Binding-site contacts:
Ligand atom C57 contacts residue SER428 of chain 1.A at 4.1 Å.
Ligand atom C31 contacts residue ILE424 of chain 1.A at 4.3 Å (hydrophobic).
Ligand atom C34 contacts residue LEU18 of chain 1.A at 4.4 Å (hydrophobic).
Ligand atom C40 contacts residue LEU18 of chain 1.A at 3.7 Å (hydrophobic).
Ligand atom C18 contacts residue SER428 of chain 1.A at 3.8 Å.
Ligand atom C19 contacts residue LEU503 of chain 1.A at 4.2 Å (hydrophobic).
Ligand atom C4 contacts residue SER428 of chain 1.A at 4.2 Å.
Ligand atom O5 contacts residue MET427 of chain 1.A at 4.3 Å.
Ligand atom O5 contacts residue SER428 of chain 1.A at 4.4 Å.
Ligand atom C18 contacts residue MET427 of chain 1.A at 3.3 Å (hydrophobic).
Ligand atom C19 contacts residue PHE19 of chain 1.A at 4.1 Å (hydrophobic).
Ligand atom C25 contacts residue LEU503 of chain 1.A at 4.2 Å (hydrophobic).
Ligand atom C28 contacts residue LEU18 of chain 1.A at 3.9 Å (hydrophobic).
Ligand atom C37 contacts residue ILE420 of chain 1.A at 4.2 Å (hydrophobic).
Ligand atom C22 contacts residue VAL15 of chain 1.A at 4.3 Å (hydrophobic).
Ligand atom C19 contacts residue VAL15 of chain 1.A at 4.2 Å (hydrophobic).
Ligand atom C37 contacts residue ILE499 of chain 1.A at 4.4 Å (hydrophobic).
Ligand atom C43 contacts residue PHE19 of chain 1.A at 4.3 Å (hydrophobic).
Ligand atom O49 contacts residue VAL15 of chain 1.A at 3.7 Å.
Ligand atom O55 contacts residue ASP12 of chain 1.A at 4.2 Å.
Ligand atom O49 contacts residue MET427 of chain 1.A at 4.0 Å.
Ligand atom O49 contacts residue TRP4 of chain 1.A at 3.5 Å.
Ligand atom C40 contacts residue PHE19 of chain 1.A at 4.2 Å (hydrophobic).
Ligand atom C6 contacts residue SER428 of chain 1.A at 4.3 Å.
Ligand atom C34 contacts residue PHE19 of chain 1.A at 3.9 Å (hydrophobic).
Ligand atom C2 contacts residue MET427 of chain 1.A at 4.4 Å (hydrophobic).
Ligand atom C1 contacts residue TRP4 of chain 1.A at 3.8 Å (hydrophobic).
Ligand atom C22 contacts residue MET427 of chain 1.A at 3.8 Å (hydrophobic).
Ligand atom C43 contacts residue PHE495 of chain 1.A at 4.4 Å (hydrophobic).
Ligand atom C43 contacts residue GLY22 of chain 1.A at 4.2 Å.
Ligand atom C18 contacts residue VAL15 of chain 1.A at 4.3 Å (hydrophobic).
Ligand atom O16 contacts residue VAL15 of chain 1.A at 4.4 Å.
Ligand atom C1 contacts residue MET427 of chain 1.A at 4.1 Å (hydrophobic).
Ligand atom O16 contacts residue MET427 of chain 1.A at 4.0 Å.
Ligand atom O61 contacts residue SER428 of chain 1.A at 3.1 Å (h-bond).
Ligand atom C25 contacts residue PHE19 of chain 1.A at 4.0 Å (hydrophobic).
Ligand atom O7 contacts residue PRO529 of chain 1.A at 4.3 Å.
Ligand atom C28 contacts residue MET427 of chain 1.A at 3.9 Å (hydrophobic).
Ligand atom C6 contacts residue MET427 of chain 1.A at 3.4 Å (hydrophobic).
Ligand atom C19 contacts residue SER428 of chain 1.A at 4.2 Å.

Sequence of chain 1.A:
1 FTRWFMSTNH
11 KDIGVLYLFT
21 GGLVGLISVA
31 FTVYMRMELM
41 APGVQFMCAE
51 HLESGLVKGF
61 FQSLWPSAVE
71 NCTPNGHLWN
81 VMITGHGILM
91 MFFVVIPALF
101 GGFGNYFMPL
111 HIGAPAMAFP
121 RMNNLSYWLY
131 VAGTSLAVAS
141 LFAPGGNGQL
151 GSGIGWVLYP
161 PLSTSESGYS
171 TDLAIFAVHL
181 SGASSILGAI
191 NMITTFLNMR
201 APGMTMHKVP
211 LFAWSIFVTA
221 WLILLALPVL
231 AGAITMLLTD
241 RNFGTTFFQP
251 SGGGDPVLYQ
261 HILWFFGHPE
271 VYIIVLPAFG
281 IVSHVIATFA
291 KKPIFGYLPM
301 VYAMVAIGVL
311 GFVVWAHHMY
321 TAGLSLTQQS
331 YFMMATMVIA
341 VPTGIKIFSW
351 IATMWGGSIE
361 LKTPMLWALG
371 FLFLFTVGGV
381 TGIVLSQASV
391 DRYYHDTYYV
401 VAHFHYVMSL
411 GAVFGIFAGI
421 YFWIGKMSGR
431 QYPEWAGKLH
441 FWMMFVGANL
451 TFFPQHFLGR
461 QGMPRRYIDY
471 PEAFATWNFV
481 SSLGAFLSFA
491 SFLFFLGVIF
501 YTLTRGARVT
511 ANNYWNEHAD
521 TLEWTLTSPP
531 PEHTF

This small molecule binds to this protein.
Small molecule (SMILES): CCCCCCCCCCO[C@@H]1O[C@H](CO)[C@@H](O[C@H]2O[C@H](CO)[C@@H](O)[C@H](O)[C@H]2O)[C@H](O)[C@H]1O